Sequence of chain 29.B:
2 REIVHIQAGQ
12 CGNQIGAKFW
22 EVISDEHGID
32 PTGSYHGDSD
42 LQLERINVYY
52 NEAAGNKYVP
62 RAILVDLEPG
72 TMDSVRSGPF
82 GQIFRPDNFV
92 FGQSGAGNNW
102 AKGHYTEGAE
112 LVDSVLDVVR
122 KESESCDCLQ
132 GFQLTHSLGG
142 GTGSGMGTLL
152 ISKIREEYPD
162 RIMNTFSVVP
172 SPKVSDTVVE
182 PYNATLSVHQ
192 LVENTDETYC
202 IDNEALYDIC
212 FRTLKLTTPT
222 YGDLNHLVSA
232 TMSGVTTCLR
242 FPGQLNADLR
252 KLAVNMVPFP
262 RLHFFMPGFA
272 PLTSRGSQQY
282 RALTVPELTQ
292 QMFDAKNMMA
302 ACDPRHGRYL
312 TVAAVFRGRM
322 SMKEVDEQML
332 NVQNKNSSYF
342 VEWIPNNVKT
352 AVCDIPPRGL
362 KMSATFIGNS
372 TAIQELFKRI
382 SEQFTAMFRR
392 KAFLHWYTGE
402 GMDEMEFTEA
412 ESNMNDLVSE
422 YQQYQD

Binding-site contacts:
Ligand atom C40 contacts residue GLU27 of chain 29.B at 3.4 Å.
Ligand atom O06 contacts residue LEU273 of chain 29.B at 3.5 Å.
Ligand atom C15 contacts residue PRO272 of chain 29.B at 3.1 Å (hydrophobic).
Ligand atom O08 contacts residue ARG276 of chain 29.B at 3.7 Å.
Ligand atom C39 contacts residue PHE270 of chain 29.B at 3.4 Å (hydrophobic).
Ligand atom C42 contacts residue VAL23 of chain 29.B at 3.5 Å (hydrophobic).
Ligand atom C39 contacts residue PRO358 of chain 29.B at 3.8 Å (hydrophobic).
Ligand atom O06 contacts residue THR274 of chain 29.B at 2.7 Å (h-bond).
Ligand atom C19 contacts residue ARG276 of chain 29.B at 3.7 Å.
Ligand atom C07 contacts residue LEU228 of chain 29.B at 3.6 Å (hydrophobic).
Ligand atom C38 contacts residue PHE270 of chain 29.B at 3.6 Å (hydrophobic).
Ligand atom C39 contacts residue ALA231 of chain 29.B at 3.3 Å (hydrophobic).
Ligand atom C32 contacts residue VAL23 of chain 29.B at 3.5 Å (hydrophobic).
Ligand atom O13 contacts residue GLY360 of chain 29.B at 3.6 Å.
Ligand atom C08 contacts residue HIS227 of chain 29.B at 3.4 Å.
Ligand atom C16 contacts residue THR274 of chain 29.B at 3.4 Å.
Ligand atom O06 contacts residue PRO272 of chain 29.B at 3.4 Å (h-bond).
Ligand atom C28 contacts residue PRO358 of chain 29.B at 3.6 Å (hydrophobic).
Ligand atom C09 contacts residue HIS227 of chain 29.B at 3.8 Å.
Ligand atom C19 contacts residue THR274 of chain 29.B at 3.0 Å.
Ligand atom C40 contacts residue ALA231 of chain 29.B at 3.4 Å (hydrophobic).
Ligand atom C37 contacts residue PRO358 of chain 29.B at 3.7 Å (hydrophobic).
Ligand atom C33 contacts residue ASP26 of chain 29.B at 3.7 Å.
Ligand atom C15 contacts residue THR274 of chain 29.B at 3.7 Å.
Ligand atom C40 contacts residue SER234 of chain 29.B at 3.0 Å.
Ligand atom O13 contacts residue ARG359 of chain 29.B at 3.2 Å (salt-bridge).
Ligand atom O13 contacts residue PRO358 of chain 29.B at 3.2 Å.
Ligand atom C14 contacts residue THR274 of chain 29.B at 3.3 Å.
Ligand atom C38 contacts residue PRO358 of chain 29.B at 3.5 Å (hydrophobic).
Ligand atom C06 contacts residue HIS227 of chain 29.B at 3.6 Å.
Ligand atom C33 contacts residue VAL23 of chain 29.B at 3.6 Å (hydrophobic).
Ligand atom O12 contacts residue GLY360 of chain 29.B at 3.5 Å (h-bond).
Ligand atom C07 contacts residue HIS227 of chain 29.B at 3.2 Å.
Ligand atom C41 contacts residue SER234 of chain 29.B at 3.5 Å.
Ligand atom C08 contacts residue LEU228 of chain 29.B at 3.8 Å (hydrophobic).
Ligand atom C41 contacts residue GLU27 of chain 29.B at 3.1 Å.
Ligand atom C39 contacts residue SER234 of chain 29.B at 3.8 Å.
Ligand atom C41 contacts residue VAL23 of chain 29.B at 3.7 Å (hydrophobic).
Ligand atom C36 contacts residue HIS227 of chain 29.B at 3.2 Å.
Ligand atom O14 contacts residue HIS227 of chain 29.B at 2.9 Å.

The small molecule below binds the protein below.
Small molecule (SMILES): CC(=O)O[C@H]1C(=O)[C@@]2(C)[C@H]([C@H](OC(=O)c3ccccc3)[C@]3(O)C[C@H](OC(=O)[C@H](O)[C@@H](NC(=O)c4ccccc4)c4ccccc4)C(C)=C1C3(C)C)[C@]1(OC(C)=O)CO[C@@H]1C[C@@H]2O